Binding-site contacts:
Ligand atom C7 contacts residue TYR166 of chain 1.E at 3.3 Å (hydrophobic).
Ligand atom C4 contacts residue ASN149 of chain 1.E at 4.2 Å.
Ligand atom O6 contacts residue ASN73 of chain 1.G at 3.1 Å (h-bond).
Ligand atom C7 contacts residue TYR114 of chain 1.G at 3.1 Å (hydrophobic).
Ligand atom C8 contacts residue TYR166 of chain 1.E at 3.7 Å (hydrophobic).
Ligand atom O6 contacts residue SER74 of chain 1.G at 3.1 Å (h-bond).
Ligand atom C6 contacts residue PHE113 of chain 1.G at 4.2 Å (hydrophobic).
Ligand atom N2 contacts residue TYR166 of chain 1.E at 4.1 Å.
Ligand atom O2 contacts residue SER55 of chain 1.G at 4.2 Å.
Ligand atom O7 contacts residue TYR166 of chain 1.E at 3.0 Å (h-bond).
Ligand atom C4 contacts residue ASP72 of chain 1.G at 3.8 Å.
Ligand atom O2 contacts residue GLY54 of chain 1.G at 4.1 Å.
Ligand atom C2 contacts residue ASN149 of chain 1.E at 2.5 Å.
Ligand atom O7 contacts residue TYR114 of chain 1.G at 3.8 Å.
Ligand atom O7 contacts residue LYS300 of chain 1.E at 4.1 Å.
Ligand atom O7 contacts residue ASP315 of chain 1.E at 4.3 Å.
Ligand atom N2 contacts residue ASN149 of chain 1.E at 2.9 Å (h-bond).
Ligand atom C7 contacts residue ASN149 of chain 1.E at 3.2 Å.
Ligand atom C6 contacts residue LYS57 of chain 1.G at 4.2 Å.
Ligand atom C5 contacts residue ASP72 of chain 1.G at 4.3 Å.
Ligand atom O7 contacts residue ASN137 of chain 1.E at 3.3 Å (h-bond).
Ligand atom C1 contacts residue ASN149 of chain 1.E at 1.4 Å.
Ligand atom O6 contacts residue ASP72 of chain 1.G at 2.9 Å (salt-bridge).
Ligand atom C8 contacts residue ASN137 of chain 1.E at 3.5 Å.
Ligand atom C6 contacts residue ASN73 of chain 1.G at 3.3 Å.
Ligand atom C8 contacts residue ASN149 of chain 1.E at 4.3 Å.
Ligand atom N2 contacts residue TYR114 of chain 1.G at 2.8 Å (h-bond).
Ligand atom C6 contacts residue SER74 of chain 1.G at 4.2 Å.
Ligand atom O7 contacts residue THR136 of chain 1.E at 3.7 Å.
Ligand atom O4 contacts residue ASP72 of chain 1.G at 3.1 Å (salt-bridge).
Ligand atom C3 contacts residue ASN149 of chain 1.E at 3.8 Å.
Ligand atom O7 contacts residue VAL135 of chain 1.E at 3.5 Å.
Ligand atom O5 contacts residue ASN149 of chain 1.E at 2.4 Å (h-bond).
Ligand atom O7 contacts residue ASN149 of chain 1.E at 3.2 Å (h-bond).
Ligand atom C8 contacts residue THR136 of chain 1.E at 3.8 Å.
Ligand atom C8 contacts residue TYR114 of chain 1.G at 3.5 Å (hydrophobic).
Ligand atom C2 contacts residue TYR114 of chain 1.G at 4.1 Å (hydrophobic).
Ligand atom C5 contacts residue ASN149 of chain 1.E at 3.6 Å.
Ligand atom C7 contacts residue ASN137 of chain 1.E at 3.6 Å.
Ligand atom C6 contacts residue ASP72 of chain 1.G at 3.5 Å.

Sequence of chain 1.E:
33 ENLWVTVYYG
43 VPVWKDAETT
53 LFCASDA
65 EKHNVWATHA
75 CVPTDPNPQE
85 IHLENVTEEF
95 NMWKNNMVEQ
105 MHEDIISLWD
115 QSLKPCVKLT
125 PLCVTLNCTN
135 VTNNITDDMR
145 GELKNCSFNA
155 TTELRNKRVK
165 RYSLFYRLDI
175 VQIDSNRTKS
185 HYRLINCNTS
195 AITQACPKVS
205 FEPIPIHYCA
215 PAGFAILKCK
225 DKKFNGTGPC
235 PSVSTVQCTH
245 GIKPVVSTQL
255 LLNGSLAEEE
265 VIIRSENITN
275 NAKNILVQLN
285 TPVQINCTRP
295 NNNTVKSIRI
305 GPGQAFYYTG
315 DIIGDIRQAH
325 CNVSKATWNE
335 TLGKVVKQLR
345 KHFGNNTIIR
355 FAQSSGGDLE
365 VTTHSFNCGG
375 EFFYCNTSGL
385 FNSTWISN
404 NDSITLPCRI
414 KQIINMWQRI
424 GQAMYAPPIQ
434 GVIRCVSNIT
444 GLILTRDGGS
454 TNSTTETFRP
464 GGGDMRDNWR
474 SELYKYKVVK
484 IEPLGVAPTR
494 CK

Sequence of chain 1.G:
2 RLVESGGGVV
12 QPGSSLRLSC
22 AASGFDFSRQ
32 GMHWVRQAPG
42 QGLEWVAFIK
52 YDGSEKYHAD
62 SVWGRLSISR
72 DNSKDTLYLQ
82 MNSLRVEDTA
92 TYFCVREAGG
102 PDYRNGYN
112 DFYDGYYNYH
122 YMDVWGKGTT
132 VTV

This protein binds this small molecule.
Small molecule (SMILES): CC(=O)N[C@H]1[C@H](O[C@H]2[C@H](O)[C@@H](NC(C)=O)CO[C@@H]2CO)O[C@H](CO)[C@@H](O[C@@H]2O[C@H](CO[C@H]3O[C@H](CO)[C@@H](O)[C@H](O[C@H]4O[C@H](CO)[C@@H](O)[C@H](O)[C@@H]4O)[C@@H]3O)[C@@H](O)[C@H](O[C@H]3O[C@H](CO)[C@@H](O)[C@H](O)[C@@H]3O)[C@@H]2O)[C@@H]1O